Sequence of chain 21.A:
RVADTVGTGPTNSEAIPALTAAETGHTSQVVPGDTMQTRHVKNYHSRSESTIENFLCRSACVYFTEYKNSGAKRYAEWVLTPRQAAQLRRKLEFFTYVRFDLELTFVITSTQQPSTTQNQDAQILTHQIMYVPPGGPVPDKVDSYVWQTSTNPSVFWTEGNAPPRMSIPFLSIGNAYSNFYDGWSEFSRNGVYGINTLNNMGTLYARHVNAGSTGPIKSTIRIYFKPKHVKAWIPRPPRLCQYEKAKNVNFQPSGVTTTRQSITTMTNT

This protein binds this small molecule.
Small molecule (SMILES): O=C(O)c1ccc(NS(=O)(=O)c2ccc(N3C(=O)c4ccccc4C3=O)cc2)cc1

Sequence of chain 50.A:
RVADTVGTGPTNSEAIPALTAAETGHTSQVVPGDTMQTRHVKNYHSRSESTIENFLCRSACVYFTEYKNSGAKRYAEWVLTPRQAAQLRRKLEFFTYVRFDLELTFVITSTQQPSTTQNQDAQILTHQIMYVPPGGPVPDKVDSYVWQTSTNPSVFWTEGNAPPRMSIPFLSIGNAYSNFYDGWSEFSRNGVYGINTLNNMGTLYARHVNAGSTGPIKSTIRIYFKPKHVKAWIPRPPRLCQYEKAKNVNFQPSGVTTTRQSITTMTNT

Sequence of chain 50.C:
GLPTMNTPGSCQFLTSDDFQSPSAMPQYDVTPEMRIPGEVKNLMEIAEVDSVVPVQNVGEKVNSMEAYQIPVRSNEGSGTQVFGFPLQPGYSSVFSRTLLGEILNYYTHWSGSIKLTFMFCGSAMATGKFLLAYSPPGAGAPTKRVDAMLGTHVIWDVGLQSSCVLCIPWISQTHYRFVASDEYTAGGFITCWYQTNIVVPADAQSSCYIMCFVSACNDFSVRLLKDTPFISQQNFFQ

Binding-site contacts:
Ligand atom C21 contacts residue ARG234 of chain 50.A at 3.5 Å.
Ligand atom O2 contacts residue TYR157 of chain 21.A at 3.4 Å.
Ligand atom C5 contacts residue TYR157 of chain 21.A at 2.8 Å (hydrophobic).
Ligand atom O5 contacts residue ARG219 of chain 21.A at 3.5 Å (salt-bridge).
Ligand atom C6 contacts residue TYR157 of chain 21.A at 2.6 Å (hydrophobic).
Ligand atom O1 contacts residue GLN234 of chain 50.C at 2.6 Å (h-bond).
Ligand atom O1 contacts residue GLN233 of chain 50.C at 3.6 Å.
Ligand atom O6 contacts residue GLN160 of chain 21.A at 2.9 Å.
Ligand atom C4 contacts residue SER156 of chain 21.A at 3.0 Å.
Ligand atom N1 contacts residue TYR157 of chain 21.A at 2.5 Å (h-bond).
Ligand atom C6 contacts residue SER156 of chain 21.A at 3.4 Å.
Ligand atom C20 contacts residue PHE76 of chain 50.A at 3.2 Å (hydrophobic).
Ligand atom C6 contacts residue GLN160 of chain 21.A at 2.9 Å.
Ligand atom S1 contacts residue GLN234 of chain 50.C at 2.2 Å (h-bond).
Ligand atom C4 contacts residue ASP155 of chain 21.A at 1.9 Å.
Ligand atom C7 contacts residue GLN234 of chain 50.C at 2.2 Å.
Ligand atom O6 contacts residue ARG234 of chain 50.A at 3.4 Å (salt-bridge).
Ligand atom C3 contacts residue SER156 of chain 21.A at 3.2 Å.
Ligand atom C13 contacts residue PHE236 of chain 50.C at 3.4 Å (hydrophobic).
Ligand atom C8 contacts residue GLN234 of chain 50.C at 2.9 Å.
Ligand atom C1 contacts residue TYR157 of chain 21.A at 3.5 Å (hydrophobic).
Ligand atom C4 contacts residue TYR157 of chain 21.A at 3.5 Å (hydrophobic).
Ligand atom O5 contacts residue ARG234 of chain 50.A at 2.7 Å (salt-bridge).
Ligand atom C3 contacts residue ASP155 of chain 21.A at 3.0 Å.
Ligand atom C8 contacts residue ASP155 of chain 21.A at 3.7 Å.
Ligand atom C14 contacts residue PHE76 of chain 50.A at 3.3 Å (hydrophobic).
Ligand atom O4 contacts residue PHE76 of chain 50.A at 2.2 Å.
Ligand atom C1 contacts residue GLN160 of chain 21.A at 2.6 Å.
Ligand atom O2 contacts residue GLN234 of chain 50.C at 2.5 Å (h-bond).
Ligand atom C13 contacts residue PHE76 of chain 50.A at 2.9 Å (hydrophobic).
Ligand atom N1 contacts residue ASP155 of chain 21.A at 2.5 Å (salt-bridge).
Ligand atom N1 contacts residue SER156 of chain 21.A at 2.9 Å.
Ligand atom C12 contacts residue GLN234 of chain 50.C at 2.8 Å.
Ligand atom C2 contacts residue SER156 of chain 21.A at 3.6 Å.
Ligand atom C5 contacts residue ASP155 of chain 21.A at 2.5 Å.
Ligand atom C21 contacts residue GLN160 of chain 21.A at 3.6 Å.
Ligand atom C5 contacts residue SER156 of chain 21.A at 2.9 Å.
Ligand atom O2 contacts residue GLN233 of chain 50.C at 2.9 Å (h-bond).
Ligand atom O4 contacts residue PHE236 of chain 50.C at 2.6 Å.
Ligand atom C2 contacts residue GLN160 of chain 21.A at 3.5 Å.